Binding-site contacts:
Ligand atom C3 contacts residue ARG276 of chain 1.B at 4.3 Å.
Ligand atom C3 contacts residue GLY343 of chain 1.B at 3.2 Å.
Ligand atom N3A contacts residue SER344 of chain 1.B at 4.1 Å.
Ligand atom C3 contacts residue SER344 of chain 1.B at 4.2 Å.
Ligand atom N2 contacts residue SER279 of chain 1.B at 4.0 Å.
Ligand atom N2 contacts residue ARG346 of chain 1.B at 4.1 Å.
Ligand atom C5 contacts residue ILE347 of chain 1.B at 3.7 Å (hydrophobic).
Ligand atom N4 contacts residue LYS275 of chain 1.B at 3.6 Å.
Ligand atom N2 contacts residue GLY343 of chain 1.B at 3.4 Å (h-bond).
Ligand atom C5 contacts residue SER279 of chain 1.B at 3.5 Å.
Ligand atom C5 contacts residue ARG276 of chain 1.B at 4.4 Å.
Ligand atom N1 contacts residue ILE347 of chain 1.B at 4.3 Å.
Ligand atom N1 contacts residue ARG276 of chain 1.B at 3.8 Å.
Ligand atom N1 contacts residue SER279 of chain 1.B at 2.8 Å (h-bond).
Ligand atom N1 contacts residue LYS275 of chain 1.B at 4.0 Å.
Ligand atom N4 contacts residue SER344 of chain 1.B at 3.9 Å.
Ligand atom N4 contacts residue GLY343 of chain 1.B at 3.6 Å.
Ligand atom N1 contacts residue GLY343 of chain 1.B at 3.9 Å.
Ligand atom N3A contacts residue GLY343 of chain 1.B at 3.4 Å (h-bond).
Ligand atom N2 contacts residue ARG276 of chain 1.B at 4.1 Å.
Ligand atom C5 contacts residue SER344 of chain 1.B at 4.4 Å.
Ligand atom C5 contacts residue GLY343 of chain 1.B at 4.0 Å.
Ligand atom N1 contacts residue ARG346 of chain 1.B at 4.1 Å.
Ligand atom C5 contacts residue LYS275 of chain 1.B at 3.8 Å.

Sequence of chain 1.B:
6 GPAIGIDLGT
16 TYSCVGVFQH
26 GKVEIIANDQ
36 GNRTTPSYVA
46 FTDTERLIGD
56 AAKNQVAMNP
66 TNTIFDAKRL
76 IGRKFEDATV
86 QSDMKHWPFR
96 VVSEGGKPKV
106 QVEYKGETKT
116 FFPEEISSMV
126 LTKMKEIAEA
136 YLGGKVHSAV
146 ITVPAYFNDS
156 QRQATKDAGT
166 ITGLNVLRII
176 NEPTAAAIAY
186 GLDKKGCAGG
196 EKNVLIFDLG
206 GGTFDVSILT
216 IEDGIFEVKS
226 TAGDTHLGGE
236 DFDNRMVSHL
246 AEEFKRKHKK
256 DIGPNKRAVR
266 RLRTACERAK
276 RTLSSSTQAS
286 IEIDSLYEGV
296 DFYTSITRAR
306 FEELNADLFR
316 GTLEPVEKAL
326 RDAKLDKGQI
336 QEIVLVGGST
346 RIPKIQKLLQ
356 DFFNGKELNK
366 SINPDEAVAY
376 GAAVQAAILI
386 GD

The protein below binds the small molecule below.
Small molecule (SMILES): Nc1nc[nH]n1